The small molecule below binds the protein below.
Small molecule (SMILES): CC(=O)N[C@@H]1[C@@H](O)[C@H](O)[C@@H](CO)O[C@H]1O

Binding-site contacts:
Ligand atom O3 contacts residue PRO70 of chain 1.E at 4.2 Å.
Ligand atom C8 contacts residue VAL112 of chain 1.E at 3.7 Å (hydrophobic).
Ligand atom C8 contacts residue ASN120 of chain 1.E at 4.0 Å.
Ligand atom C7 contacts residue ASN120 of chain 1.E at 3.6 Å.
Ligand atom O5 contacts residue SER267 of chain 1.E at 4.0 Å.
Ligand atom C3 contacts residue CYS207 of chain 1.E at 4.3 Å (hydrophobic).
Ligand atom C4 contacts residue PRO70 of chain 1.E at 3.9 Å (hydrophobic).
Ligand atom N2 contacts residue SER268 of chain 1.E at 3.3 Å (h-bond).
Ligand atom O4 contacts residue SER267 of chain 1.E at 3.9 Å.
Ligand atom C8 contacts residue PRO70 of chain 1.E at 4.3 Å (hydrophobic).
Ligand atom N2 contacts residue ASN120 of chain 1.E at 2.9 Å (h-bond).
Ligand atom O7 contacts residue CYS207 of chain 1.E at 3.8 Å.
Ligand atom C3 contacts residue ASN120 of chain 1.E at 3.8 Å.
Ligand atom N2 contacts residue CYS266 of chain 1.E at 4.1 Å.
Ligand atom O7 contacts residue CYS266 of chain 1.E at 4.2 Å.
Ligand atom C5 contacts residue SER267 of chain 1.E at 3.3 Å.
Ligand atom C7 contacts residue CYS207 of chain 1.E at 4.0 Å (hydrophobic).
Ligand atom C1 contacts residue SER268 of chain 1.E at 4.0 Å.
Ligand atom O7 contacts residue SER268 of chain 1.E at 4.2 Å.
Ligand atom O5 contacts residue ASN120 of chain 1.E at 2.4 Å (h-bond).
Ligand atom C2 contacts residue ASN120 of chain 1.E at 2.4 Å.
Ligand atom N2 contacts residue CYS207 of chain 1.E at 4.1 Å.
Ligand atom C1 contacts residue SER267 of chain 1.E at 3.6 Å.
Ligand atom C2 contacts residue SER268 of chain 1.E at 4.0 Å.
Ligand atom C1 contacts residue ASN120 of chain 1.E at 1.4 Å.
Ligand atom C7 contacts residue VAL112 of chain 1.E at 3.9 Å (hydrophobic).
Ligand atom C7 contacts residue ASN206 of chain 1.E at 4.1 Å.
Ligand atom O3 contacts residue CYS266 of chain 1.E at 4.2 Å.
Ligand atom C2 contacts residue SER267 of chain 1.E at 3.9 Å.
Ligand atom C2 contacts residue PRO70 of chain 1.E at 4.2 Å (hydrophobic).
Ligand atom C7 contacts residue SER268 of chain 1.E at 4.2 Å.
Ligand atom C3 contacts residue SER268 of chain 1.E at 4.3 Å.
Ligand atom C4 contacts residue SER267 of chain 1.E at 3.7 Å.
Ligand atom O3 contacts residue CYS207 of chain 1.E at 3.4 Å (h-bond).
Ligand atom C3 contacts residue SER267 of chain 1.E at 3.3 Å.
Ligand atom N2 contacts residue SER267 of chain 1.E at 4.2 Å.
Ligand atom C5 contacts residue ASN120 of chain 1.E at 3.7 Å.
Ligand atom O7 contacts residue VAL112 of chain 1.E at 3.7 Å.
Ligand atom C4 contacts residue ASN120 of chain 1.E at 4.2 Å.
Ligand atom O7 contacts residue ASN206 of chain 1.E at 3.2 Å (h-bond).

Sequence of chain 1.E:
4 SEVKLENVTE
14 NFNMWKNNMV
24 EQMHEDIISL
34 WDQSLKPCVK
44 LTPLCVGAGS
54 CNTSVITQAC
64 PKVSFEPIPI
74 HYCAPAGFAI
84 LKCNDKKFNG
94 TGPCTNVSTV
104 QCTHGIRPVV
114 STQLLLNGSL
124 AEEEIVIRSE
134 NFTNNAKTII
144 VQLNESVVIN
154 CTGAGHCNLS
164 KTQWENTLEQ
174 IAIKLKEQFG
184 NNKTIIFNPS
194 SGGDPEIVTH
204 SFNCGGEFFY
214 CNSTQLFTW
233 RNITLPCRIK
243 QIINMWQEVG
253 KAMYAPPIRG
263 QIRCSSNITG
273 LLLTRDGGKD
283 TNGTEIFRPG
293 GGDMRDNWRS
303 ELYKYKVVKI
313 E